The small molecule below binds the protein below.
Small molecule (SMILES): CC(=O)N[C@H]1[C@H](O[C@H]2[C@H](O)[C@@H](NC(C)=O)CO[C@@H]2CO)O[C@H](CO)[C@@H](O)[C@@H]1O

Binding-site contacts:
Ligand atom C2 contacts residue ASN49 of chain 1.D at 2.5 Å.
Ligand atom O7 contacts residue ASP52 of chain 1.D at 3.4 Å (salt-bridge).
Ligand atom O7 contacts residue HIS47 of chain 1.D at 3.6 Å (h-bond).
Ligand atom C5 contacts residue ASN49 of chain 1.D at 3.6 Å.
Ligand atom C8 contacts residue ASN49 of chain 1.D at 4.2 Å.
Ligand atom C1 contacts residue ASN49 of chain 1.D at 1.4 Å.
Ligand atom N2 contacts residue ASN49 of chain 1.D at 3.0 Å (h-bond).
Ligand atom C3 contacts residue ASN49 of chain 1.D at 3.8 Å.
Ligand atom C8 contacts residue LEU48 of chain 1.D at 3.9 Å (hydrophobic).
Ligand atom C4 contacts residue ASN49 of chain 1.D at 4.2 Å.
Ligand atom O7 contacts residue LEU48 of chain 1.D at 3.6 Å.
Ligand atom C7 contacts residue HIS47 of chain 1.D at 3.9 Å.
Ligand atom O5 contacts residue ASN49 of chain 1.D at 2.3 Å (h-bond).
Ligand atom C7 contacts residue LEU48 of chain 1.D at 4.2 Å (hydrophobic).
Ligand atom C8 contacts residue HIS47 of chain 1.D at 3.2 Å.
Ligand atom C8 contacts residue GLU62 of chain 1.D at 4.1 Å.
Ligand atom O7 contacts residue ASN49 of chain 1.D at 3.3 Å (h-bond).
Ligand atom C7 contacts residue ASN49 of chain 1.D at 3.4 Å.
Ligand atom C7 contacts residue ASP52 of chain 1.D at 4.5 Å.

Sequence of chain 1.D:
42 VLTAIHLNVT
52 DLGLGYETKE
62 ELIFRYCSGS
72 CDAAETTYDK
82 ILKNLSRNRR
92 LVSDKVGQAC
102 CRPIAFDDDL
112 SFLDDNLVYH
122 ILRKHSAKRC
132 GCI